A protein and the small-molecule ligand that binds it are described below.
Small molecule (SMILES): O=C1NCCc2[nH]c(-c3ccnc(-c4cnc5ccccc5c4)c3)cc21

Sequence of chain 1.E:
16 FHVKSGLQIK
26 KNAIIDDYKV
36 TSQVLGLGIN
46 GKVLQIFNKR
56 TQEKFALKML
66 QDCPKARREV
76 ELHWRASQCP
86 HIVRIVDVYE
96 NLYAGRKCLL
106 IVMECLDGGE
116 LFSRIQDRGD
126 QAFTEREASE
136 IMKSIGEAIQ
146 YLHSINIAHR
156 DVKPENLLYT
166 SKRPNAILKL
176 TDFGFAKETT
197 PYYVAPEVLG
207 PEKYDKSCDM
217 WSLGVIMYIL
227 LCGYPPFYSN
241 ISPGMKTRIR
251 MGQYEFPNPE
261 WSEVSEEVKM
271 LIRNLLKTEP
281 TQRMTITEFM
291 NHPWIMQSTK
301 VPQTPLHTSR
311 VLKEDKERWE

Binding-site contacts:
Ligand atom N15 contacts residue ALA61 of chain 1.E at 3.8 Å.
Ligand atom N16 contacts residue LEU40 of chain 1.E at 3.6 Å.
Ligand atom C19 contacts residue LEU111 of chain 1.E at 3.5 Å (hydrophobic).
Ligand atom N1 contacts residue LEU163 of chain 1.E at 3.7 Å.
Ligand atom C17 contacts residue CYS110 of chain 1.E at 3.5 Å (hydrophobic).
Ligand atom N7 contacts residue ASP177 of chain 1.E at 3.2 Å (salt-bridge).
Ligand atom C17 contacts residue ASP112 of chain 1.E at 3.7 Å.
Ligand atom N16 contacts residue LEU111 of chain 1.E at 3.4 Å (h-bond).
Ligand atom C21 contacts residue LEU111 of chain 1.E at 3.6 Å (hydrophobic).
Ligand atom C10 contacts residue ALA61 of chain 1.E at 3.5 Å (hydrophobic).
Ligand atom C10 contacts residue LEU111 of chain 1.E at 3.5 Å (hydrophobic).
Ligand atom C4 contacts residue VAL48 of chain 1.E at 3.5 Å (hydrophobic).
Ligand atom C17 contacts residue LEU111 of chain 1.E at 3.2 Å (hydrophobic).
Ligand atom C18 contacts residue LEU111 of chain 1.E at 3.3 Å (hydrophobic).
Ligand atom C19 contacts residue LEU40 of chain 1.E at 3.6 Å (hydrophobic).
Ligand atom C13 contacts residue LEU163 of chain 1.E at 3.5 Å (hydrophobic).
Ligand atom C8 contacts residue ASN161 of chain 1.E at 3.2 Å.
Ligand atom C3 contacts residue MET108 of chain 1.E at 3.7 Å (hydrophobic).
Ligand atom C6 contacts residue ASP177 of chain 1.E at 3.9 Å.
Ligand atom C11 contacts residue ALA61 of chain 1.E at 3.9 Å (hydrophobic).
Ligand atom N16 contacts residue CYS110 of chain 1.E at 3.9 Å.
Ligand atom N15 contacts residue LEU111 of chain 1.E at 3.0 Å (h-bond).
Ligand atom C12 contacts residue LEU163 of chain 1.E at 3.7 Å (hydrophobic).
Ligand atom C20 contacts residue LEU111 of chain 1.E at 3.7 Å (hydrophobic).
Ligand atom C8 contacts residue ASP177 of chain 1.E at 3.5 Å.
Ligand atom C21 contacts residue ASP112 of chain 1.E at 3.6 Å.
Ligand atom N7 contacts residue GLY43 of chain 1.E at 3.3 Å.
Ligand atom C17 contacts residue LEU40 of chain 1.E at 3.8 Å (hydrophobic).
Ligand atom N16 contacts residue ASP112 of chain 1.E at 3.2 Å.
Ligand atom C6 contacts residue LYS63 of chain 1.E at 3.8 Å.
Ligand atom O26 contacts residue ASP177 of chain 1.E at 3.5 Å.
Ligand atom C8 contacts residue LEU42 of chain 1.E at 3.7 Å (hydrophobic).
Ligand atom C6 contacts residue VAL48 of chain 1.E at 3.9 Å (hydrophobic).
Ligand atom C2 contacts residue LEU163 of chain 1.E at 3.9 Å (hydrophobic).
Ligand atom C10 contacts residue GLU109 of chain 1.E at 3.2 Å.
Ligand atom C21 contacts residue LEU40 of chain 1.E at 3.7 Å (hydrophobic).
Ligand atom O26 contacts residue LYS63 of chain 1.E at 3.1 Å (salt-bridge).
Ligand atom C22 contacts residue ASP112 of chain 1.E at 3.7 Å.
Ligand atom C3 contacts residue VAL48 of chain 1.E at 3.5 Å (hydrophobic).
Ligand atom C8 contacts residue GLY43 of chain 1.E at 3.9 Å.